Binding-site contacts:
Ligand atom CD2 contacts residue VAL40 of chain 6.A at 3.6 Å (hydrophobic).
Ligand atom NE1 contacts residue VAL40 of chain 6.A at 3.9 Å.
Ligand atom CZ2 contacts residue ASN74 of chain 6.A at 3.5 Å.
Ligand atom O contacts residue ASN207 of chain 1.A at 3.2 Å (h-bond).
Ligand atom N contacts residue GLU44 of chain 6.A at 2.9 Å (salt-bridge).
Ligand atom CE1 contacts residue ALA42 of chain 1.A at 3.9 Å (hydrophobic).
Ligand atom CD2 contacts residue LEU41 of chain 1.A at 3.4 Å (hydrophobic).
Ligand atom NE1 contacts residue ASN74 of chain 6.A at 3.0 Å (h-bond).
Ligand atom CE2 contacts residue VAL40 of chain 6.A at 3.7 Å (hydrophobic).
Ligand atom CZ2 contacts residue ARG34 of chain 1.A at 3.7 Å.
Ligand atom CB contacts residue GLU44 of chain 6.A at 3.5 Å.
Ligand atom CA contacts residue GLU44 of chain 6.A at 3.8 Å.
Ligand atom CD1 contacts residue SER38 of chain 1.A at 3.8 Å.
Ligand atom N contacts residue VAL205 of chain 1.A at 2.8 Å (h-bond).
Ligand atom CD1 contacts residue ASN207 of chain 1.A at 3.5 Å.
Ligand atom CA contacts residue VAL205 of chain 1.A at 3.9 Å (hydrophobic).
Ligand atom O contacts residue LYS204 of chain 1.A at 3.8 Å.
Ligand atom CA contacts residue VAL205 of chain 1.A at 3.2 Å (hydrophobic).
Ligand atom O contacts residue ASN207 of chain 1.A at 2.8 Å (h-bond).
Ligand atom CG contacts residue VAL40 of chain 6.A at 3.8 Å (hydrophobic).
Ligand atom C contacts residue GLU44 of chain 6.A at 3.8 Å.
Ligand atom CZ2 contacts residue ASN207 of chain 1.A at 3.7 Å.
Ligand atom CA contacts residue GLU44 of chain 6.A at 3.9 Å.
Ligand atom O contacts residue VAL205 of chain 1.A at 2.9 Å (h-bond).
Ligand atom N contacts residue GLU44 of chain 6.A at 3.1 Å (salt-bridge).
Ligand atom CD1 contacts residue ASN74 of chain 6.A at 3.9 Å.
Ligand atom CE3 contacts residue LEU41 of chain 6.A at 3.9 Å (hydrophobic).
Ligand atom CE2 contacts residue ASN207 of chain 1.A at 3.5 Å.
Ligand atom CH2 contacts residue ILE37 of chain 6.A at 3.9 Å (hydrophobic).
Ligand atom O contacts residue ALA206 of chain 1.A at 3.2 Å.
Ligand atom CZ contacts residue SER38 of chain 1.A at 3.5 Å.
Ligand atom CE1 contacts residue SER38 of chain 1.A at 3.9 Å.
Ligand atom CZ contacts residue ALA42 of chain 1.A at 3.6 Å (hydrophobic).
Ligand atom CH2 contacts residue ARG34 of chain 1.A at 3.5 Å.
Ligand atom O contacts residue VAL205 of chain 1.A at 3.5 Å (h-bond).
Ligand atom C contacts residue VAL205 of chain 1.A at 3.4 Å (hydrophobic).
Ligand atom CE2 contacts residue GLU45 of chain 1.A at 3.8 Å.
Ligand atom NE1 contacts residue ASN207 of chain 1.A at 3.5 Å (h-bond).
Ligand atom CD2 contacts residue GLU45 of chain 1.A at 3.7 Å.
Ligand atom CD1 contacts residue VAL40 of chain 6.A at 3.9 Å (hydrophobic).

A protein and the small-molecule ligand that binds it are described below.
Small molecule (SMILES): CC(C)C[C@H](NC(=O)[C@H](CC1=CN=C2C=CC=CC12)NC(=O)[C@H](C)N)C(=O)N[C@@H](Cc1ccccc1)C(=O)N[C@@H](CCC(=O)O)C(=O)N[C@@H](C)C=O

Sequence of chain 6.A:
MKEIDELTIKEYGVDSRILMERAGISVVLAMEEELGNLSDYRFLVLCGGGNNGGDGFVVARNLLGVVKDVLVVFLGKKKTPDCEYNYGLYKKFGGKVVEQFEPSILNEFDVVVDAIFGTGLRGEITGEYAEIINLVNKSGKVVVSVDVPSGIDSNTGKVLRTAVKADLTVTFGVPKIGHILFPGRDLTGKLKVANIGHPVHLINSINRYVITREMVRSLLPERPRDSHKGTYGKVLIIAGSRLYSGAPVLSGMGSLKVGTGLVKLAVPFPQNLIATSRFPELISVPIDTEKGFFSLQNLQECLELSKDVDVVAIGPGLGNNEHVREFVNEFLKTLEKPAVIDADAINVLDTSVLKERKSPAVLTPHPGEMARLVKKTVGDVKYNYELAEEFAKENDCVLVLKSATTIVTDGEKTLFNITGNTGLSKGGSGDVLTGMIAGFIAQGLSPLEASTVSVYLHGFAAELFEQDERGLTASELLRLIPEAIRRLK

Sequence of chain 1.A:
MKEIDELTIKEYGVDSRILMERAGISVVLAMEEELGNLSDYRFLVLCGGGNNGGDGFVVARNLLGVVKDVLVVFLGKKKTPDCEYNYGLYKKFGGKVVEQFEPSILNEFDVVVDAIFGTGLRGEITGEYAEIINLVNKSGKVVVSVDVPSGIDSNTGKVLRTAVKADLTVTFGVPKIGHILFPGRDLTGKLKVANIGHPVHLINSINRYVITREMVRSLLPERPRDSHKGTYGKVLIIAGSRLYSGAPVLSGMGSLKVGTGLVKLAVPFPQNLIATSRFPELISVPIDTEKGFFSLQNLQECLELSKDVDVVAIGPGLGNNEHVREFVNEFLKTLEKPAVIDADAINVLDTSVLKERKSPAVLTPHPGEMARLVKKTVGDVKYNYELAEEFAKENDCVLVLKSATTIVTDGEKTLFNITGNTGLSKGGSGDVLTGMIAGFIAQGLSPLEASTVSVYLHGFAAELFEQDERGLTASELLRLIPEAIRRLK